A protein and the small-molecule ligand that binds it are described below.
Small molecule (SMILES): CCOC(=O)Cc1ccncc1

Sequence of chain 1.B:
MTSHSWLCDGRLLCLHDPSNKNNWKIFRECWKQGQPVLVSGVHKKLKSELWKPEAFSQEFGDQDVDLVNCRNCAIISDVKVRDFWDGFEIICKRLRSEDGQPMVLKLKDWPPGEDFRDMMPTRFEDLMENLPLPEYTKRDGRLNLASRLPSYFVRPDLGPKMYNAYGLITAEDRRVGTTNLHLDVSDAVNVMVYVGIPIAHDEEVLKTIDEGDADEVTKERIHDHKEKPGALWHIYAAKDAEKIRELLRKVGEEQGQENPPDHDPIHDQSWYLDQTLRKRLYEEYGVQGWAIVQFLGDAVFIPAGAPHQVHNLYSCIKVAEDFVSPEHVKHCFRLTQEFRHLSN

Binding-site contacts:
Ligand atom C8 contacts residue VAL335 of chain 1.B at 3.9 Å (hydrophobic).
Ligand atom C8 contacts residue MN1 of chain 1.K at 4.1 Å.
Ligand atom C6 contacts residue HIS204 of chain 1.B at 3.3 Å.
Ligand atom C2 contacts residue TYR185 of chain 1.B at 4.0 Å (hydrophobic).
Ligand atom N contacts residue HIS333 of chain 1.B at 3.3 Å (h-bond).
Ligand atom O1 contacts residue TYR185 of chain 1.B at 3.8 Å.
Ligand atom C4 contacts residue TYR185 of chain 1.B at 4.0 Å (hydrophobic).
Ligand atom C5 contacts residue THR201 of chain 1.B at 3.6 Å.
Ligand atom C1 contacts residue ASN212 of chain 1.B at 2.9 Å.
Ligand atom C8 contacts residue TRP258 of chain 1.B at 3.7 Å (hydrophobic).
Ligand atom C4 contacts residue VAL335 of chain 1.B at 4.1 Å (hydrophobic).
Ligand atom C6 contacts residue MN1 of chain 1.K at 3.0 Å.
Ligand atom C6 contacts residue TYR185 of chain 1.B at 3.7 Å (hydrophobic).
Ligand atom C2 contacts residue LYS343 of chain 1.B at 3.7 Å.
Ligand atom C2 contacts residue VAL335 of chain 1.B at 3.9 Å (hydrophobic).
Ligand atom C1 contacts residue TRP258 of chain 1.B at 3.3 Å (hydrophobic).
Ligand atom O1 contacts residue LYS343 of chain 1.B at 3.8 Å.
Ligand atom C7 contacts residue HIS204 of chain 1.B at 4.1 Å.
Ligand atom C2 contacts residue THR201 of chain 1.B at 3.8 Å.
Ligand atom C3 contacts residue THR201 of chain 1.B at 3.5 Å.
Ligand atom O contacts residue ASN212 of chain 1.B at 4.0 Å.
Ligand atom O contacts residue TYR185 of chain 1.B at 3.9 Å.
Ligand atom C contacts residue LYS343 of chain 1.B at 3.7 Å.
Ligand atom O contacts residue VAL335 of chain 1.B at 3.9 Å.
Ligand atom C1 contacts residue LYS343 of chain 1.B at 3.4 Å.
Ligand atom C7 contacts residue TRP258 of chain 1.B at 4.0 Å (hydrophobic).
Ligand atom C contacts residue ASN212 of chain 1.B at 2.0 Å.
Ligand atom C7 contacts residue MN1 of chain 1.K at 2.9 Å.
Ligand atom C3 contacts residue VAL335 of chain 1.B at 3.3 Å (hydrophobic).
Ligand atom C8 contacts residue ASN212 of chain 1.B at 3.8 Å.
Ligand atom C6 contacts residue THR201 of chain 1.B at 3.8 Å.
Ligand atom N contacts residue MN1 of chain 1.K at 2.0 Å.
Ligand atom C7 contacts residue HIS333 of chain 1.B at 3.5 Å.
Ligand atom O contacts residue LYS343 of chain 1.B at 3.0 Å (salt-bridge).
Ligand atom C5 contacts residue TYR185 of chain 1.B at 3.3 Å (hydrophobic).
Ligand atom C contacts residue TYR185 of chain 1.B at 3.2 Å (hydrophobic).
Ligand atom N contacts residue HIS204 of chain 1.B at 3.0 Å (h-bond).
Ligand atom O1 contacts residue THR201 of chain 1.B at 3.2 Å (h-bond).
Ligand atom C4 contacts residue THR201 of chain 1.B at 4.1 Å.
Ligand atom O1 contacts residue THR200 of chain 1.B at 4.0 Å.